A small-molecule ligand and the protein it binds are described below.
Small molecule (SMILES): NCC(=O)Nc1ccc2[nH]c(=O)[nH]c2c1

Binding-site contacts:
Ligand atom O2 contacts residue THR402 of chain 1.A at 3.0 Å (h-bond).
Ligand atom C6 contacts residue THR399 of chain 1.A at 4.3 Å.
Ligand atom C3 contacts residue LEU427 of chain 1.A at 4.1 Å (hydrophobic).
Ligand atom C7 contacts residue GLN430 of chain 1.A at 4.2 Å.
Ligand atom C4 contacts residue GLN430 of chain 1.A at 4.4 Å.
Ligand atom N3 contacts residue THR402 of chain 1.A at 3.4 Å (h-bond).
Ligand atom C6 contacts residue LEU427 of chain 1.A at 4.3 Å (hydrophobic).
Ligand atom O2 contacts residue THR399 of chain 1.A at 3.3 Å.
Ligand atom C5 contacts residue LEU427 of chain 1.A at 3.9 Å (hydrophobic).
Ligand atom N4 contacts residue GLN430 of chain 1.A at 4.4 Å.
Ligand atom C9 contacts residue GLN430 of chain 1.A at 3.6 Å.
Ligand atom N2 contacts residue LEU427 of chain 1.A at 4.0 Å.
Ligand atom C1 contacts residue GLN430 of chain 1.A at 4.1 Å.
Ligand atom C9 contacts residue GLU531 of chain 1.A at 3.7 Å.
Ligand atom O2 contacts residue GLU398 of chain 1.A at 3.3 Å (salt-bridge).
Ligand atom C2 contacts residue GLN430 of chain 1.A at 3.8 Å.
Ligand atom C9 contacts residue GLU432 of chain 1.A at 3.5 Å.
Ligand atom C5 contacts residue GLN430 of chain 1.A at 4.5 Å.
Ligand atom C1 contacts residue DMS1 of chain 1.H at 3.6 Å.
Ligand atom C3 contacts residue TYR429 of chain 1.A at 4.3 Å (hydrophobic).
Ligand atom C9 contacts residue DMS1 of chain 1.H at 3.5 Å.
Ligand atom N4 contacts residue GLU432 of chain 1.A at 2.8 Å (salt-bridge).
Ligand atom C6 contacts residue THR402 of chain 1.A at 3.4 Å.
Ligand atom C3 contacts residue DMS1 of chain 1.H at 3.8 Å.
Ligand atom C7 contacts residue THR402 of chain 1.A at 4.2 Å.
Ligand atom C8 contacts residue GLN430 of chain 1.A at 3.9 Å.
Ligand atom C4 contacts residue LEU427 of chain 1.A at 3.2 Å (hydrophobic).
Ligand atom N1 contacts residue DMS1 of chain 1.H at 2.9 Å.
Ligand atom N1 contacts residue GLN430 of chain 1.A at 3.7 Å.
Ligand atom N4 contacts residue GLU531 of chain 1.A at 4.2 Å.
Ligand atom C2 contacts residue DMS1 of chain 1.H at 3.8 Å.
Ligand atom C3 contacts residue GLN430 of chain 1.A at 4.0 Å.

Sequence of chain 1.A:
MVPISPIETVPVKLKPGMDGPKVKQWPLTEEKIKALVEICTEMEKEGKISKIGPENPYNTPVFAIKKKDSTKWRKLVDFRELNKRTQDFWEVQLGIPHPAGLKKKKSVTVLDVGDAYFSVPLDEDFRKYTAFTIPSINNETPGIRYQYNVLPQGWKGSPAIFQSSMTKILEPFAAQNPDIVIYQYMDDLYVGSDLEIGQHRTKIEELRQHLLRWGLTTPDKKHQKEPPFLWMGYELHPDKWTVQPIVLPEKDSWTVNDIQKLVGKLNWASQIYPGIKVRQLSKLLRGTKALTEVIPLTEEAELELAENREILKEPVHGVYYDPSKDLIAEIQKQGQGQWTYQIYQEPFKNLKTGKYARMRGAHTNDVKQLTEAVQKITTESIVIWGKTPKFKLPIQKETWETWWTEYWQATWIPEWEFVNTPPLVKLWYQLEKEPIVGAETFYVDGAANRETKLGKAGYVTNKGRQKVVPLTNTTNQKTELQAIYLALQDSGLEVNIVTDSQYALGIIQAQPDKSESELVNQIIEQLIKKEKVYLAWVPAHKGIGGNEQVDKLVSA